Binding-site contacts:
Ligand atom C7 contacts residue ASN347 of chain 1.F at 3.8 Å.
Ligand atom C1 contacts residue GLN423 of chain 1.F at 4.2 Å.
Ligand atom N2 contacts residue ASN424 of chain 1.F at 2.8 Å (h-bond).
Ligand atom O5 contacts residue GLN423 of chain 1.F at 3.3 Å.
Ligand atom O7 contacts residue ASN424 of chain 1.F at 4.2 Å.
Ligand atom C4 contacts residue ASN424 of chain 1.F at 4.3 Å.
Ligand atom C8 contacts residue ASN311 of chain 1.F at 3.6 Å.
Ligand atom O7 contacts residue ASN347 of chain 1.F at 4.0 Å.
Ligand atom O3 contacts residue NAG1 of chain 1.IA at 3.9 Å.
Ligand atom O6 contacts residue GLN423 of chain 1.F at 3.2 Å (h-bond).
Ligand atom C7 contacts residue NAG1 of chain 1.IA at 4.0 Å.
Ligand atom C8 contacts residue ASN347 of chain 1.F at 3.3 Å.
Ligand atom C2 contacts residue NAG1 of chain 1.IA at 4.5 Å.
Ligand atom N2 contacts residue NAG1 of chain 1.IA at 3.6 Å.
Ligand atom C1 contacts residue ASN424 of chain 1.F at 1.4 Å.
Ligand atom C3 contacts residue ASN424 of chain 1.F at 3.8 Å.
Ligand atom O7 contacts residue SER349 of chain 1.F at 4.1 Å.
Ligand atom O5 contacts residue ASN424 of chain 1.F at 2.4 Å (h-bond).
Ligand atom C7 contacts residue ASN424 of chain 1.F at 3.7 Å.
Ligand atom C5 contacts residue GLN423 of chain 1.F at 4.1 Å.
Ligand atom C6 contacts residue GLN423 of chain 1.F at 3.6 Å.
Ligand atom C3 contacts residue NAG1 of chain 1.IA at 4.2 Å.
Ligand atom C5 contacts residue ASN424 of chain 1.F at 3.7 Å.
Ligand atom C2 contacts residue ASN424 of chain 1.F at 2.4 Å.
Ligand atom C8 contacts residue NAG1 of chain 1.IA at 3.7 Å.

A small-molecule ligand and the protein it binds are described below.
Small molecule (SMILES): CC(=O)N[C@@H]1[C@@H](O)[C@H](O)[C@@H](CO)O[C@H]1O

Sequence of chain 1.F:
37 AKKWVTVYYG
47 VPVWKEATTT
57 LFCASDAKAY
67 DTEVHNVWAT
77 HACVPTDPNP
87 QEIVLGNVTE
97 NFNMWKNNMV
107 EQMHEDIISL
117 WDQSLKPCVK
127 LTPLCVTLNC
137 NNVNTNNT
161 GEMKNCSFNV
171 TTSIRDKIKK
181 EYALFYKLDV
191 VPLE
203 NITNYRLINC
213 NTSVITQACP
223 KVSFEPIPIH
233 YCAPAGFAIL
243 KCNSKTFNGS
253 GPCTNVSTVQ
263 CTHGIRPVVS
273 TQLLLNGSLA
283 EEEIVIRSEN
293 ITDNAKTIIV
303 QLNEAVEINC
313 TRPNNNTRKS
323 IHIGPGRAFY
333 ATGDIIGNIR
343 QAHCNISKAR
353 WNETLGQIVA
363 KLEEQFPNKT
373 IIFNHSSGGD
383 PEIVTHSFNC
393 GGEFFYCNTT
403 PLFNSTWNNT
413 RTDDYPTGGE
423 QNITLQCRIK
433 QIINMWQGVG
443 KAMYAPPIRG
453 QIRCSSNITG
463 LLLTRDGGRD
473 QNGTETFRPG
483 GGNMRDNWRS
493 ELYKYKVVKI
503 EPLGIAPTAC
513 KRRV